Sequence of chain 15.Z:
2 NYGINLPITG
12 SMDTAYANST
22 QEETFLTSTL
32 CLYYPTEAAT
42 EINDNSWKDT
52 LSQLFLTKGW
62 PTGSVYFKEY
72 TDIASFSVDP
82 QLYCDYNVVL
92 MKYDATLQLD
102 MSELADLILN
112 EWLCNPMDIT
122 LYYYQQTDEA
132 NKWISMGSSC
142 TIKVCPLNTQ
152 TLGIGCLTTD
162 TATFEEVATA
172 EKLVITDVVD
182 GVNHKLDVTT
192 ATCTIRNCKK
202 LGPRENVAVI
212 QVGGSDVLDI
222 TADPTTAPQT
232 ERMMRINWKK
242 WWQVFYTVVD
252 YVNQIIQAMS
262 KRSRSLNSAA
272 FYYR

Binding-site contacts:
Ligand atom O5 contacts residue ASN19 of chain 15.Z at 2.2 Å (h-bond).
Ligand atom C3 contacts residue ASN19 of chain 15.Z at 4.4 Å.
Ligand atom O6 contacts residue ASN19 of chain 15.Z at 4.5 Å.
Ligand atom C1 contacts residue ASN19 of chain 15.Z at 1.9 Å.
Ligand atom C5 contacts residue ASN19 of chain 15.Z at 3.4 Å.
Ligand atom O7 contacts residue ASN19 of chain 15.Z at 4.5 Å.
Ligand atom C6 contacts residue ASN19 of chain 15.Z at 4.1 Å.
Ligand atom N2 contacts residue ASN19 of chain 15.Z at 4.0 Å.
Ligand atom C2 contacts residue ASN19 of chain 15.Z at 3.4 Å.

This small molecule binds to this protein.
Small molecule (SMILES): CC(=O)N[C@H]1[C@H](O[C@H]2[C@H](O)[C@@H](NC(C)=O)CO[C@@H]2CO)O[C@H](CO)[C@@H](O)[C@@H]1O